Sequence of chain 1.B:
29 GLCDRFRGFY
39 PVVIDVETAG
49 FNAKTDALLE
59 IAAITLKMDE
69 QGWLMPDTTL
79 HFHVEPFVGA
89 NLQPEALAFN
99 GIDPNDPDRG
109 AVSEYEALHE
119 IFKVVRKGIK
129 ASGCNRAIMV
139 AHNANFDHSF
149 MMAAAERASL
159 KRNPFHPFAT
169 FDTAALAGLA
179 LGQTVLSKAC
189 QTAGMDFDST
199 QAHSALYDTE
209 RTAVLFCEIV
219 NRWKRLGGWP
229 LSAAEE

The small molecule below binds the protein below.
Small molecule (SMILES): Cc1cn([C@H]2C[C@H](O[P](=O)(O)OC[C@H]3O[C@@H](n4cnc5c(N)ncnc54)C[C@@H]3O[P](=O)(O)OC[C@H]3O[C@@H](n4ccc(N)nc4=O)C[C@@H]3O[P](=O)(O)OC[C@H]3O[C@@H](n4cnc5c(N)ncnc54)C[C@@H]3O[P](=O)(O)OC[C@H]3O[C@@H](n4cnc5c(N)ncnc54)C[C@@H]3O[P](=O)(O)OC[C@H]3O[C@@H](n4ccc(N)nc4=O)C[C@@H]3O)[C@@H](COP(=O)=O)O2)c(=O)[nH]c1=O

Sequence of chain 1.A:
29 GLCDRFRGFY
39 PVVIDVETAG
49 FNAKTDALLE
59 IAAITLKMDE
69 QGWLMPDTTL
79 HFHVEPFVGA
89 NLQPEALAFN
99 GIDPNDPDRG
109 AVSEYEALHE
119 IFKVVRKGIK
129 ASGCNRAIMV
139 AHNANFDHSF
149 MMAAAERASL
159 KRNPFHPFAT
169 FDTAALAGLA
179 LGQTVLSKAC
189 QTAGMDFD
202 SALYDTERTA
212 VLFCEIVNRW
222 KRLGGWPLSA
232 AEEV

Binding-site contacts:
Ligand atom N3 contacts residue GLU93 of chain 1.B at 2.7 Å (salt-bridge).
Ligand atom C4 contacts residue PHE166 of chain 1.A at 3.6 Å (hydrophobic).
Ligand atom O4' contacts residue ASN141 of chain 1.B at 3.0 Å (h-bond).
Ligand atom O4' contacts residue PHE144 of chain 1.B at 3.4 Å.
Ligand atom C6 contacts residue PHE97 of chain 1.B at 3.5 Å (hydrophobic).
Ligand atom OP2 contacts residue PHE97 of chain 1.B at 3.5 Å.
Ligand atom C5 contacts residue PHE97 of chain 1.B at 3.4 Å (hydrophobic).
Ligand atom C2 contacts residue ARG134 of chain 1.A at 3.5 Å.
Ligand atom N3 contacts residue PHE49 of chain 1.B at 3.5 Å.
Ligand atom C8 contacts residue PHE166 of chain 1.A at 3.5 Å (hydrophobic).
Ligand atom O3' contacts residue GLU45 of chain 1.B at 2.6 Å (salt-bridge).
Ligand atom OP1 contacts residue ASP206 of chain 1.B at 3.3 Å (salt-bridge).
Ligand atom C4 contacts residue GLU93 of chain 1.B at 3.5 Å.
Ligand atom N4 contacts residue PHE97 of chain 1.B at 3.4 Å.
Ligand atom C2 contacts residue PHE49 of chain 1.B at 3.2 Å (hydrophobic).
Ligand atom C4 contacts residue PHE97 of chain 1.B at 3.6 Å (hydrophobic).
Ligand atom C2 contacts residue GLU93 of chain 1.B at 3.6 Å.
Ligand atom N1 contacts residue PHE49 of chain 1.B at 3.4 Å.
Ligand atom O3' contacts residue THR46 of chain 1.B at 3.0 Å (h-bond).
Ligand atom OP1 contacts residue HIS140 of chain 1.B at 2.9 Å (h-bond).
Ligand atom C6 contacts residue PHE49 of chain 1.B at 3.3 Å (hydrophobic).
Ligand atom C6 contacts residue PHE166 of chain 1.A at 3.4 Å (hydrophobic).
Ligand atom O2 contacts residue PHE49 of chain 1.B at 3.6 Å.
Ligand atom N6 contacts residue PHE166 of chain 1.A at 3.4 Å.
Ligand atom N7 contacts residue PHE166 of chain 1.A at 3.3 Å.
Ligand atom N4 contacts residue GLU93 of chain 1.B at 3.5 Å (salt-bridge).
Ligand atom O3' contacts residue ASN98 of chain 1.B at 3.1 Å (h-bond).
Ligand atom C5 contacts residue PHE166 of chain 1.A at 3.6 Å (hydrophobic).
Ligand atom N1 contacts residue PHE49 of chain 1.B at 3.3 Å.
Ligand atom O2 contacts residue GLU93 of chain 1.B at 3.0 Å (salt-bridge).
Ligand atom C2 contacts residue HIS164 of chain 1.A at 3.6 Å.
Ligand atom OP1 contacts residue VAL183 of chain 1.B at 3.4 Å.
Ligand atom C8 contacts residue PHE144 of chain 1.B at 3.5 Å (hydrophobic).
Ligand atom O2 contacts residue ALA94 of chain 1.B at 3.1 Å.
Ligand atom C3' contacts residue GLU45 of chain 1.B at 3.5 Å.
Ligand atom C5 contacts residue PHE49 of chain 1.B at 3.6 Å (hydrophobic).
Ligand atom C2' contacts residue PHE144 of chain 1.B at 3.6 Å (hydrophobic).
Ligand atom O5' contacts residue ASN141 of chain 1.B at 3.1 Å (h-bond).
Ligand atom OP1 contacts residue LEU184 of chain 1.B at 2.9 Å (h-bond).
Ligand atom C2' contacts residue THR46 of chain 1.B at 3.5 Å.